Binding-site contacts:
Ligand atom N2 contacts residue ASN343 of chain 1.C at 2.9 Å (h-bond).
Ligand atom C4 contacts residue ASN343 of chain 1.C at 4.2 Å.
Ligand atom C2 contacts residue ASN343 of chain 1.C at 2.5 Å.
Ligand atom C5 contacts residue ASN343 of chain 1.C at 3.7 Å.
Ligand atom C7 contacts residue ASN343 of chain 1.C at 3.1 Å.
Ligand atom C1 contacts residue ASN343 of chain 1.C at 1.4 Å.
Ligand atom C3 contacts residue ASN343 of chain 1.C at 3.8 Å.
Ligand atom O7 contacts residue ASN343 of chain 1.C at 3.0 Å (h-bond).
Ligand atom C8 contacts residue PHE342 of chain 1.C at 4.2 Å (hydrophobic).
Ligand atom O5 contacts residue ASN343 of chain 1.C at 2.4 Å (h-bond).
Ligand atom C8 contacts residue ASN343 of chain 1.C at 3.9 Å.

Sequence of chain 1.C:
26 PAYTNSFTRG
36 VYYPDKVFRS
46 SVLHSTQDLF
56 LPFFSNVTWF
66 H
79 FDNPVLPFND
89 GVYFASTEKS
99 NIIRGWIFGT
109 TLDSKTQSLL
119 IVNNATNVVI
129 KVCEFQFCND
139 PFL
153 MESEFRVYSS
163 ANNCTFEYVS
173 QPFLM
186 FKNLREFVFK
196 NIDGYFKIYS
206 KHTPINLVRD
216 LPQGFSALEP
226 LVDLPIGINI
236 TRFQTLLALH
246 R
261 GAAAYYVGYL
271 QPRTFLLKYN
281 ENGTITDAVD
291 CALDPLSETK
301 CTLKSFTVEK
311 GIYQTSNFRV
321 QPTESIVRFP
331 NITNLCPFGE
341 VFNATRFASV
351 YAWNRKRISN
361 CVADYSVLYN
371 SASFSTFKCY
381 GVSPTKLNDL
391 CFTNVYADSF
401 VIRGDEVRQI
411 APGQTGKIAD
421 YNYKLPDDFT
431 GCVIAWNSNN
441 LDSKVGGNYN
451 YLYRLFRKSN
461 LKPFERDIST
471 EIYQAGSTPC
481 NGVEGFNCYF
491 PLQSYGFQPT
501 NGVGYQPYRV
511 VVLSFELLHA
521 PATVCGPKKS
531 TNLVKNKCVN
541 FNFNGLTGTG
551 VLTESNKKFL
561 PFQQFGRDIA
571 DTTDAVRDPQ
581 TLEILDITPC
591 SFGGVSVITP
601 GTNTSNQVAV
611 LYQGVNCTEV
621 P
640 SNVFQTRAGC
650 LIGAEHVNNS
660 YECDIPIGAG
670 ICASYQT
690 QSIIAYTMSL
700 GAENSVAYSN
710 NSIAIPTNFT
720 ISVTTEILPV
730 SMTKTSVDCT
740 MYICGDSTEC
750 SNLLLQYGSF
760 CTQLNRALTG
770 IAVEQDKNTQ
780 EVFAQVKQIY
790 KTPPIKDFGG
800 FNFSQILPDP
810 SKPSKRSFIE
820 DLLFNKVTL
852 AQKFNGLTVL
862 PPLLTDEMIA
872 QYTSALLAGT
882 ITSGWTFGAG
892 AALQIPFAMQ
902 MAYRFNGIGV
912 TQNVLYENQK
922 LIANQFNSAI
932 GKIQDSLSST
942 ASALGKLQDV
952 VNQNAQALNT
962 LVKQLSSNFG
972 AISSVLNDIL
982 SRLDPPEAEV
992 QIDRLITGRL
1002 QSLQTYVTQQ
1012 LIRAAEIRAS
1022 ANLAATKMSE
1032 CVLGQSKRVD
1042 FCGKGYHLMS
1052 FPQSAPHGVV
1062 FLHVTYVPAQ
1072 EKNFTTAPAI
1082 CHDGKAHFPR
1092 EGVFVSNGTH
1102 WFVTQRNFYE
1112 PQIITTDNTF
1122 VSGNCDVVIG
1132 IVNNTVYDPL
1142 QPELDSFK

A small-molecule ligand and the protein it binds are described below.
Small molecule (SMILES): CC(=O)N[C@@H]1[C@@H](O)[C@H](O)[C@@H](CO)O[C@H]1O